Binding-site contacts:
Ligand atom C7 contacts residue LEU103 of chain 47.A at 3.2 Å (hydrophobic).
Ligand atom C6 contacts residue THR102 of chain 47.A at 4.3 Å.
Ligand atom C11 contacts residue HIS241 of chain 47.A at 3.7 Å.
Ligand atom C19 contacts residue ILE125 of chain 47.A at 3.2 Å (hydrophobic).
Ligand atom C14 contacts residue LEU187 of chain 47.A at 4.3 Å (hydrophobic).
Ligand atom C18 contacts residue ILE125 of chain 47.A at 4.2 Å (hydrophobic).
Ligand atom C10 contacts residue HIS241 of chain 47.A at 3.6 Å.
Ligand atom C1 contacts residue MET195 of chain 47.A at 4.3 Å (hydrophobic).
Ligand atom C3 contacts residue PHE121 of chain 47.A at 4.4 Å (hydrophobic).
Ligand atom C17 contacts residue ILE220 of chain 47.A at 3.9 Å (hydrophobic).
Ligand atom C1 contacts residue TYR193 of chain 47.A at 3.8 Å (hydrophobic).
Ligand atom C21 contacts residue TYR147 of chain 47.A at 2.7 Å (hydrophobic).
Ligand atom C1 contacts residue ASN215 of chain 47.A at 3.6 Å.
Ligand atom C20 contacts residue ILE125 of chain 47.A at 3.4 Å (hydrophobic).
Ligand atom N5 contacts residue TYR193 of chain 47.A at 4.0 Å.
Ligand atom N5 contacts residue MET217 of chain 47.A at 3.3 Å (h-bond).
Ligand atom C16 contacts residue TYR147 of chain 47.A at 4.3 Å (hydrophobic).
Ligand atom C21 contacts residue ILE101 of chain 47.A at 4.0 Å (hydrophobic).
Ligand atom N4 contacts residue TYR193 of chain 47.A at 3.5 Å.
Ligand atom C17 contacts residue TYR147 of chain 47.A at 4.0 Å (hydrophobic).
Ligand atom C16 contacts residue ILE101 of chain 47.A at 3.5 Å (hydrophobic).
Ligand atom C14 contacts residue ILE101 of chain 47.A at 4.1 Å (hydrophobic).
Ligand atom C14 contacts residue MET217 of chain 47.A at 3.9 Å (hydrophobic).
Ligand atom C3 contacts residue TYR193 of chain 47.A at 3.8 Å (hydrophobic).
Ligand atom O2 contacts residue MET195 of chain 47.A at 4.4 Å.
Ligand atom C8 contacts residue PHE121 of chain 47.A at 4.3 Å (hydrophobic).
Ligand atom C17 contacts residue ILE101 of chain 47.A at 3.8 Å (hydrophobic).
Ligand atom C18 contacts residue ILE220 of chain 47.A at 4.3 Å (hydrophobic).
Ligand atom O2 contacts residue TYR193 of chain 47.A at 3.4 Å.
Ligand atom C18 contacts residue PHE182 of chain 47.A at 4.0 Å (hydrophobic).
Ligand atom N4 contacts residue MET217 of chain 47.A at 3.3 Å.
Ligand atom C10 contacts residue SER123 of chain 47.A at 4.2 Å.
Ligand atom C8 contacts residue LEU103 of chain 47.A at 3.1 Å (hydrophobic).
Ligand atom C1 contacts residue TYR194 of chain 47.A at 4.2 Å (hydrophobic).
Ligand atom C7 contacts residue THR102 of chain 47.A at 4.2 Å.
Ligand atom C13 contacts residue ILE101 of chain 47.A at 3.4 Å (hydrophobic).
Ligand atom C15 contacts residue ILE101 of chain 47.A at 4.1 Å (hydrophobic).
Ligand atom C21 contacts residue ILE220 of chain 47.A at 3.5 Å (hydrophobic).
Ligand atom C3 contacts residue LEU103 of chain 47.A at 4.2 Å (hydrophobic).
Ligand atom C13 contacts residue THR102 of chain 47.A at 4.3 Å.

A protein and the small-molecule ligand that binds it are described below.
Small molecule (SMILES): COc1ccc(N2CCN(c3cccc(C)c3)CC2)nn1

Sequence of chain 47.A:
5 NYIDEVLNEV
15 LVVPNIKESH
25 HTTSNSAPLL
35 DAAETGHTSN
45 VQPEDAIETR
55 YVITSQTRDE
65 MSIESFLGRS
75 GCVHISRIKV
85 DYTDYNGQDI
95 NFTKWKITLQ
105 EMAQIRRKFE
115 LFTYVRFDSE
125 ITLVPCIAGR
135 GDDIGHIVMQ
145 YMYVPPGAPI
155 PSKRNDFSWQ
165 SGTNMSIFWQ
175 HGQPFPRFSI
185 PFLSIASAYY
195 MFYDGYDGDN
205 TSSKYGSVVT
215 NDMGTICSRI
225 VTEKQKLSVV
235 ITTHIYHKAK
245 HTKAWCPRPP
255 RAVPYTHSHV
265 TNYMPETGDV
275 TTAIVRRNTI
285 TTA